Binding-site contacts:
Ligand atom C8 contacts residue THR249 of chain 1.C at 3.5 Å.
Ligand atom C5 contacts residue ASN251 of chain 1.C at 3.7 Å.
Ligand atom N2 contacts residue ASN251 of chain 1.C at 3.0 Å (h-bond).
Ligand atom O7 contacts residue ASN251 of chain 1.C at 2.9 Å (h-bond).
Ligand atom C8 contacts residue ASN251 of chain 1.C at 4.5 Å.
Ligand atom N2 contacts residue THR249 of chain 1.C at 4.1 Å.
Ligand atom C2 contacts residue ASN251 of chain 1.C at 2.5 Å.
Ligand atom C7 contacts residue THR249 of chain 1.C at 3.9 Å.
Ligand atom C1 contacts residue ASN251 of chain 1.C at 1.4 Å.
Ligand atom C7 contacts residue ASP250 of chain 1.C at 4.4 Å.
Ligand atom O7 contacts residue ASP250 of chain 1.C at 4.2 Å.
Ligand atom C4 contacts residue ASN251 of chain 1.C at 4.2 Å.
Ligand atom C3 contacts residue ASN251 of chain 1.C at 3.8 Å.
Ligand atom O7 contacts residue THR249 of chain 1.C at 4.5 Å.
Ligand atom C8 contacts residue ASP250 of chain 1.C at 3.4 Å.
Ligand atom C1 contacts residue SER247 of chain 1.C at 4.1 Å.
Ligand atom O5 contacts residue ASN251 of chain 1.C at 2.3 Å (h-bond).
Ligand atom C7 contacts residue ASN251 of chain 1.C at 3.2 Å.

The small molecule below binds the protein below.
Small molecule (SMILES): CC(=O)N[C@@H]1[C@@H](O)[C@H](O)[C@@H](CO)O[C@H]1O

Sequence of chain 1.C:
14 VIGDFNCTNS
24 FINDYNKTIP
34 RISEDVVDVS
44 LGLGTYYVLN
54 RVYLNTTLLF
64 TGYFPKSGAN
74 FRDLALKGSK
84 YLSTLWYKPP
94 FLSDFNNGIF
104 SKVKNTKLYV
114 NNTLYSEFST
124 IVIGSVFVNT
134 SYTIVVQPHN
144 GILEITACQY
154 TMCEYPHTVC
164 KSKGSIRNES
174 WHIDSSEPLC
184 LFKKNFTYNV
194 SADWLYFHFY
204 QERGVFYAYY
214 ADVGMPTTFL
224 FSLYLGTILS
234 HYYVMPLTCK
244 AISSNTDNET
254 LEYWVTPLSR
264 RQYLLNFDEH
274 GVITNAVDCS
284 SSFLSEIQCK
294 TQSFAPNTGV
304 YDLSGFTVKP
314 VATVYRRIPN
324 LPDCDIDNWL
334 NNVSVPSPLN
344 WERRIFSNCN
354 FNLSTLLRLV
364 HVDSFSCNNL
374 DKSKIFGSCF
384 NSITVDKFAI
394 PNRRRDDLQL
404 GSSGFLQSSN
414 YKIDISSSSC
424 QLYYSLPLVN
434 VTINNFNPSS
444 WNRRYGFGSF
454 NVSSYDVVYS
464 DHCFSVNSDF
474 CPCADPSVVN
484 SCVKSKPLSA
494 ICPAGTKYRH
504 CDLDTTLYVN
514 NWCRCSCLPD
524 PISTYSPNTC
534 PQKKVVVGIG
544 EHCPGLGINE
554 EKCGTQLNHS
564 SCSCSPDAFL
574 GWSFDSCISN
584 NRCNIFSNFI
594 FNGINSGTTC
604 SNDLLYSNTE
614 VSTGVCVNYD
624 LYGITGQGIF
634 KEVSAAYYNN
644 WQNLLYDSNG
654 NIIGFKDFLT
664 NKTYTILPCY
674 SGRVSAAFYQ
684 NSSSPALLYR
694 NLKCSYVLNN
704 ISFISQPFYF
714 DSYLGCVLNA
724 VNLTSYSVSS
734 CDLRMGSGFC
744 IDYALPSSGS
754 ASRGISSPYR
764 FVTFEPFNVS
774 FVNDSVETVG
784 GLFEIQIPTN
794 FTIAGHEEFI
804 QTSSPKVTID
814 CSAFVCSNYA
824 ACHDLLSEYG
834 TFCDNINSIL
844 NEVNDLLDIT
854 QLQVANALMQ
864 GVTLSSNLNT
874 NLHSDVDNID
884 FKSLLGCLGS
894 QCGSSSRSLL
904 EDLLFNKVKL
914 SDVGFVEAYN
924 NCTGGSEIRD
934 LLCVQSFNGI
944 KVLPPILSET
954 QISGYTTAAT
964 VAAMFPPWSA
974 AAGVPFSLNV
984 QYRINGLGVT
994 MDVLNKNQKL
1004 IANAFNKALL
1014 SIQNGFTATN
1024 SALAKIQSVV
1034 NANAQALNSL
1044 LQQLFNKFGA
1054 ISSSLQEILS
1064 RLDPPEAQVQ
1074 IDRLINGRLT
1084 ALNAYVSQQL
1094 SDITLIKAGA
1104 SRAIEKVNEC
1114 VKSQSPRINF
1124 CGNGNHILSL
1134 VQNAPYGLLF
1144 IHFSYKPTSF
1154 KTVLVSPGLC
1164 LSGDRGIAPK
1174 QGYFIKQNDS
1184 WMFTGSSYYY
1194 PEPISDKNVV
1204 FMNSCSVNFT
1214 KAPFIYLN